This small molecule binds to this protein.
Small molecule (SMILES): Cc1cc(CCCOc2c(C)cc(-c3noc(C(F)(F)F)n3)cc2C)on1

Sequence of chain 6.A:
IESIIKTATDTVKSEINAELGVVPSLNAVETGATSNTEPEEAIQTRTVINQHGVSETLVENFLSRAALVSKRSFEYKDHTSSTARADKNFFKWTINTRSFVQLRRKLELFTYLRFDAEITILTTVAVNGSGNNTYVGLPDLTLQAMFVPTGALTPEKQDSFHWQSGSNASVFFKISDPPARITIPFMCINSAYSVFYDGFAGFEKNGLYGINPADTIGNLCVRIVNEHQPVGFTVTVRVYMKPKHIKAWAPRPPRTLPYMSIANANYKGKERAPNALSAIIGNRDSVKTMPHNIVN

Sequence of chain 6.B:
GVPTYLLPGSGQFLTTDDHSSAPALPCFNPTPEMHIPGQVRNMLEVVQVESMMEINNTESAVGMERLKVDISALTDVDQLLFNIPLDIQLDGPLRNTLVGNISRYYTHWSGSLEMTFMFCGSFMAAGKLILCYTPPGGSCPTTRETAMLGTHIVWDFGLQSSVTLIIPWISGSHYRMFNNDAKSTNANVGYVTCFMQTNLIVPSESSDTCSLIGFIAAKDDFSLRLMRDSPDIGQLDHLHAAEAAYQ

Sequence of chain 7.B:
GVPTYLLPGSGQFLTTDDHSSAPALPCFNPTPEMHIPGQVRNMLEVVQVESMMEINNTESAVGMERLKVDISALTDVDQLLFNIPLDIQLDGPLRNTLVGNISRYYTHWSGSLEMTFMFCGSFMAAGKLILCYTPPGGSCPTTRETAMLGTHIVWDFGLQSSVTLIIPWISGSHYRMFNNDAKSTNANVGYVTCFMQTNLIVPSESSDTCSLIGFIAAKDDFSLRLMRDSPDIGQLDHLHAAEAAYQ

Binding-site contacts:
Ligand atom CM4 contacts residue ALA169 of chain 6.A at 3.5 Å (hydrophobic).
Ligand atom CM6 contacts residue ILE217 of chain 6.A at 3.4 Å (hydrophobic).
Ligand atom F1 contacts residue SER170 of chain 6.A at 3.7 Å.
Ligand atom C6B contacts residue ILE184 of chain 6.A at 3.7 Å (hydrophobic).
Ligand atom O1B contacts residue ILE95 of chain 6.A at 3.0 Å.
Ligand atom N3A contacts residue ILE182 of chain 6.A at 3.0 Å.
Ligand atom F2 contacts residue ALA145 of chain 6.A at 3.0 Å.
Ligand atom F2 contacts residue PHE147 of chain 6.A at 3.2 Å.
Ligand atom CM4 contacts residue ILE182 of chain 6.A at 3.6 Å (hydrophobic).
Ligand atom F3 contacts residue ALA24 of chain 6.B at 3.9 Å.
Ligand atom C2A contacts residue ILE182 of chain 6.A at 3.6 Å (hydrophobic).
Ligand atom F3 contacts residue ILE182 of chain 6.A at 3.2 Å.
Ligand atom CM6 contacts residue MET187 of chain 6.A at 3.8 Å (hydrophobic).
Ligand atom F3 contacts residue LEU14 of chain 7.B at 3.9 Å.
Ligand atom O1A contacts residue ALA145 of chain 6.A at 3.8 Å.
Ligand atom F2 contacts residue ALA169 of chain 6.A at 2.2 Å.
Ligand atom N3A contacts residue ILE184 of chain 6.A at 3.9 Å.
Ligand atom CM3 contacts residue THR97 of chain 6.A at 3.9 Å.
Ligand atom C6B contacts residue ILE95 of chain 6.A at 3.6 Å (hydrophobic).
Ligand atom N3A contacts residue PHE147 of chain 6.A at 3.6 Å.
Ligand atom O1A contacts residue ILE182 of chain 6.A at 3.9 Å.
Ligand atom O1A contacts residue LEU220 of chain 6.A at 3.4 Å.
Ligand atom F1 contacts residue VAL171 of chain 6.A at 3.0 Å.
Ligand atom N1A contacts residue LEU220 of chain 6.A at 3.0 Å.
Ligand atom CM4 contacts residue ALA145 of chain 6.A at 3.5 Å (hydrophobic).
Ligand atom CM2 contacts residue TRP93 of chain 6.A at 3.9 Å (hydrophobic).
Ligand atom F1 contacts residue ALA145 of chain 6.A at 3.0 Å.
Ligand atom F2 contacts residue MET146 of chain 6.A at 3.7 Å.
Ligand atom F3 contacts residue ALA169 of chain 6.A at 3.7 Å.
Ligand atom C4 contacts residue PHE115 of chain 6.A at 3.3 Å (hydrophobic).
Ligand atom C2A contacts residue LEU220 of chain 6.A at 3.8 Å (hydrophobic).
Ligand atom C3B contacts residue ILE119 of chain 6.A at 3.5 Å (hydrophobic).
Ligand atom CM6 contacts residue ILE184 of chain 6.A at 3.5 Å (hydrophobic).
Ligand atom C2B contacts residue ILE119 of chain 6.A at 3.5 Å (hydrophobic).
Ligand atom O1 contacts residue ILE217 of chain 6.A at 3.2 Å.
Ligand atom F2 contacts residue SER170 of chain 6.A at 3.5 Å.
Ligand atom CM2 contacts residue ILE119 of chain 6.A at 3.5 Å (hydrophobic).
Ligand atom C3A contacts residue ILE182 of chain 6.A at 3.2 Å (hydrophobic).
Ligand atom C1B contacts residue ILE95 of chain 6.A at 3.5 Å (hydrophobic).
Ligand atom C5B contacts residue ILE184 of chain 6.A at 3.4 Å (hydrophobic).